Binding-site contacts:
Ligand atom C2 contacts residue LYS161 of chain 1.B at 3.7 Å.
Ligand atom C2 contacts residue LEU80 of chain 1.B at 4.3 Å (hydrophobic).
Ligand atom C20 contacts residue PHE87 of chain 1.B at 4.0 Å (hydrophobic).
Ligand atom C27 contacts residue PHE172 of chain 1.B at 3.5 Å (hydrophobic).
Ligand atom C17 contacts residue PHE87 of chain 1.B at 4.4 Å (hydrophobic).
Ligand atom C24 contacts residue PHE87 of chain 1.B at 3.6 Å (hydrophobic).
Ligand atom C19 contacts residue ILE164 of chain 1.B at 3.7 Å (hydrophobic).
Ligand atom C16 contacts residue PHE87 of chain 1.B at 3.7 Å (hydrophobic).
Ligand atom C26 contacts residue PHE172 of chain 1.B at 3.9 Å (hydrophobic).
Ligand atom C22 contacts residue PHE87 of chain 1.B at 2.9 Å (hydrophobic).
Ligand atom C11 contacts residue PHE165 of chain 1.B at 3.5 Å (hydrophobic).
Ligand atom C24 contacts residue LEU91 of chain 1.B at 4.0 Å (hydrophobic).
Ligand atom C19 contacts residue SER84 of chain 1.B at 4.2 Å.
Ligand atom C25 contacts residue LEU91 of chain 1.B at 4.3 Å (hydrophobic).
Ligand atom C24 contacts residue TRP168 of chain 1.B at 4.1 Å (hydrophobic).
Ligand atom C24 contacts residue PHE172 of chain 1.B at 3.8 Å (hydrophobic).
Ligand atom C23 contacts residue PHE172 of chain 1.B at 4.3 Å (hydrophobic).
Ligand atom O1 contacts residue LYS161 of chain 1.B at 4.5 Å.
Ligand atom C4 contacts residue LEU80 of chain 1.B at 4.0 Å (hydrophobic).
Ligand atom C19 contacts residue LEU80 of chain 1.B at 3.9 Å (hydrophobic).
Ligand atom C20 contacts residue TRP168 of chain 1.B at 4.2 Å (hydrophobic).
Ligand atom C27 contacts residue LEU91 of chain 1.B at 3.9 Å (hydrophobic).
Ligand atom C10 contacts residue ILE164 of chain 1.B at 4.4 Å (hydrophobic).
Ligand atom C18 contacts residue TRP168 of chain 1.B at 3.9 Å (hydrophobic).
Ligand atom C18 contacts residue PHE87 of chain 1.B at 4.2 Å (hydrophobic).
Ligand atom C12 contacts residue PHE165 of chain 1.B at 3.3 Å (hydrophobic).
Ligand atom C12 contacts residue ILE164 of chain 1.B at 4.3 Å (hydrophobic).
Ligand atom C25 contacts residue PHE172 of chain 1.B at 3.9 Å (hydrophobic).
Ligand atom C11 contacts residue ILE164 of chain 1.B at 3.6 Å (hydrophobic).
Ligand atom C2 contacts residue ILE164 of chain 1.B at 4.1 Å (hydrophobic).
Ligand atom C23 contacts residue PHE87 of chain 1.B at 3.9 Å (hydrophobic).
Ligand atom C9 contacts residue PHE165 of chain 1.B at 4.4 Å (hydrophobic).
Ligand atom C19 contacts residue SER83 of chain 1.B at 4.1 Å.
Ligand atom C1 contacts residue PHE165 of chain 1.B at 4.4 Å (hydrophobic).
Ligand atom C18 contacts residue SER84 of chain 1.B at 4.0 Å.
Ligand atom C21 contacts residue TRP168 of chain 1.B at 4.0 Å (hydrophobic).
Ligand atom O1 contacts residue LEU80 of chain 1.B at 3.8 Å.
Ligand atom C1 contacts residue ILE164 of chain 1.B at 3.9 Å (hydrophobic).
Ligand atom C25 contacts residue PHE87 of chain 1.B at 4.3 Å (hydrophobic).
Ligand atom C1 contacts residue LYS161 of chain 1.B at 4.4 Å.

Sequence of chain 1.B:
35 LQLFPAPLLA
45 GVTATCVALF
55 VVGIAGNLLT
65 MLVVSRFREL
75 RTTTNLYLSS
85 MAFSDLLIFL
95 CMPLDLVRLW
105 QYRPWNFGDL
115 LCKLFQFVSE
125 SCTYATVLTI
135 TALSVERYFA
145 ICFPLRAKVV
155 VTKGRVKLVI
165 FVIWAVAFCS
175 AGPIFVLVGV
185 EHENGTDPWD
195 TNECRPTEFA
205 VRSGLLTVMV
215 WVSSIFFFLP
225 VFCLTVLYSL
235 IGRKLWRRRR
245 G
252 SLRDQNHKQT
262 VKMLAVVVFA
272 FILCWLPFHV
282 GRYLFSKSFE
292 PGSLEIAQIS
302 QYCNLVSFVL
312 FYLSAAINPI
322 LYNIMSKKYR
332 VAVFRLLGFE

This protein binds this small molecule.
Small molecule (SMILES): CC(C)CCC[C@@H](C)[C@H]1CC[C@H]2[C@@H]3CC=C4C[C@@H](O)CC[C@]4(C)[C@H]3CC[C@]12C